This small molecule binds to this protein.
Small molecule (SMILES): Oc1cccc(-c2c(Cl)cccc2Cl)c1O

Sequence of chain 3.A:
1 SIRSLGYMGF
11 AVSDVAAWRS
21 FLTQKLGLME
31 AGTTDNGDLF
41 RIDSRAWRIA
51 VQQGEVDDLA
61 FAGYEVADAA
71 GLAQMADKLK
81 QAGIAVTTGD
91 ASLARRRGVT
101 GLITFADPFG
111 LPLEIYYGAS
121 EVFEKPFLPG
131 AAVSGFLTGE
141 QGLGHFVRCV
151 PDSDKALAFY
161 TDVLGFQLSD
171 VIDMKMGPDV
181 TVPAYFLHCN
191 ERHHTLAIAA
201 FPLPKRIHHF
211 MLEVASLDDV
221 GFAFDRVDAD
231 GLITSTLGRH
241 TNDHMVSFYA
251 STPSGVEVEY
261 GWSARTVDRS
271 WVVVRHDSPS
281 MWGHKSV

Binding-site contacts:
Ligand atom OA2 contacts residue FE21 of chain 3.B at 2.1 Å.
Ligand atom CL2 contacts residue TYR249 of chain 3.A at 3.5 Å.
Ligand atom OA2 contacts residue TYR249 of chain 3.A at 2.7 Å (h-bond).
Ligand atom OA3 contacts residue GLU259 of chain 3.A at 3.2 Å (salt-bridge).
Ligand atom OA3 contacts residue FE21 of chain 3.B at 2.3 Å.
Ligand atom CA5 contacts residue ASN242 of chain 3.A at 3.3 Å.
Ligand atom CA2 contacts residue FE21 of chain 3.B at 3.0 Å.
Ligand atom CA1 contacts residue TYR249 of chain 3.A at 3.6 Å (hydrophobic).
Ligand atom CB3 contacts residue PHE201 of chain 3.A at 3.7 Å (hydrophobic).
Ligand atom CL2 contacts residue PRO279 of chain 3.A at 3.7 Å.
Ligand atom CA3 contacts residue PHE186 of chain 3.A at 3.9 Å (hydrophobic).
Ligand atom CA6 contacts residue HIS240 of chain 3.A at 3.7 Å.
Ligand atom CA1 contacts residue HIS240 of chain 3.A at 3.7 Å.
Ligand atom CA5 contacts residue PHE186 of chain 3.A at 3.5 Å (hydrophobic).
Ligand atom OA3 contacts residue HIS194 of chain 3.A at 3.3 Å (h-bond).
Ligand atom CB2 contacts residue MET174 of chain 3.A at 3.5 Å (hydrophobic).
Ligand atom CB5 contacts residue P6G1 of chain 3.F at 3.8 Å.
Ligand atom OA3 contacts residue HIS145 of chain 3.A at 3.4 Å.
Ligand atom CA4 contacts residue PHE186 of chain 3.A at 3.6 Å (hydrophobic).
Ligand atom OA3 contacts residue HIS240 of chain 3.A at 3.6 Å (h-bond).
Ligand atom CA4 contacts residue ASN242 of chain 3.A at 3.3 Å.
Ligand atom CL1 contacts residue VAL147 of chain 3.A at 3.4 Å.
Ligand atom CL2 contacts residue HIS240 of chain 3.A at 3.3 Å.
Ligand atom CA4 contacts residue HIS240 of chain 3.A at 3.5 Å.
Ligand atom CA6 contacts residue PRO279 of chain 3.A at 3.7 Å (hydrophobic).
Ligand atom CB1 contacts residue MET174 of chain 3.A at 3.6 Å (hydrophobic).
Ligand atom CA3 contacts residue FE21 of chain 3.B at 3.0 Å.
Ligand atom OA2 contacts residue HIS209 of chain 3.A at 2.9 Å.
Ligand atom CA3 contacts residue HIS240 of chain 3.A at 3.4 Å.
Ligand atom CA6 contacts residue PHE186 of chain 3.A at 3.5 Å (hydrophobic).
Ligand atom CB1 contacts residue TYR249 of chain 3.A at 3.7 Å (hydrophobic).
Ligand atom CB4 contacts residue P6G1 of chain 3.F at 3.7 Å.
Ligand atom CA2 contacts residue HIS240 of chain 3.A at 3.5 Å.
Ligand atom CA2 contacts residue TYR249 of chain 3.A at 3.1 Å (hydrophobic).
Ligand atom CB6 contacts residue TYR249 of chain 3.A at 3.6 Å (hydrophobic).
Ligand atom CL1 contacts residue PHE186 of chain 3.A at 3.8 Å.
Ligand atom CA5 contacts residue ILE172 of chain 3.A at 3.8 Å (hydrophobic).
Ligand atom OA2 contacts residue GLU259 of chain 3.A at 3.3 Å (salt-bridge).
Ligand atom CB3 contacts residue MET174 of chain 3.A at 3.8 Å (hydrophobic).
Ligand atom CA5 contacts residue HIS240 of chain 3.A at 3.4 Å.